Binding-site contacts:
Ligand atom C8 contacts residue ASN262 of chain 1.A at 4.0 Å.
Ligand atom C7 contacts residue ASN264 of chain 1.A at 3.2 Å.
Ligand atom C3 contacts residue ASN264 of chain 1.A at 3.8 Å.
Ligand atom O5 contacts residue ASN264 of chain 1.A at 2.4 Å (h-bond).
Ligand atom C4 contacts residue ASN264 of chain 1.A at 4.2 Å.
Ligand atom C1 contacts residue ASN264 of chain 1.A at 1.4 Å.
Ligand atom C2 contacts residue ASN264 of chain 1.A at 2.5 Å.
Ligand atom C8 contacts residue ASN264 of chain 1.A at 4.4 Å.
Ligand atom O7 contacts residue ASN264 of chain 1.A at 3.1 Å (h-bond).
Ligand atom C5 contacts residue ASN264 of chain 1.A at 3.7 Å.
Ligand atom N2 contacts residue ASN264 of chain 1.A at 2.9 Å (h-bond).

Sequence of chain 1.A:
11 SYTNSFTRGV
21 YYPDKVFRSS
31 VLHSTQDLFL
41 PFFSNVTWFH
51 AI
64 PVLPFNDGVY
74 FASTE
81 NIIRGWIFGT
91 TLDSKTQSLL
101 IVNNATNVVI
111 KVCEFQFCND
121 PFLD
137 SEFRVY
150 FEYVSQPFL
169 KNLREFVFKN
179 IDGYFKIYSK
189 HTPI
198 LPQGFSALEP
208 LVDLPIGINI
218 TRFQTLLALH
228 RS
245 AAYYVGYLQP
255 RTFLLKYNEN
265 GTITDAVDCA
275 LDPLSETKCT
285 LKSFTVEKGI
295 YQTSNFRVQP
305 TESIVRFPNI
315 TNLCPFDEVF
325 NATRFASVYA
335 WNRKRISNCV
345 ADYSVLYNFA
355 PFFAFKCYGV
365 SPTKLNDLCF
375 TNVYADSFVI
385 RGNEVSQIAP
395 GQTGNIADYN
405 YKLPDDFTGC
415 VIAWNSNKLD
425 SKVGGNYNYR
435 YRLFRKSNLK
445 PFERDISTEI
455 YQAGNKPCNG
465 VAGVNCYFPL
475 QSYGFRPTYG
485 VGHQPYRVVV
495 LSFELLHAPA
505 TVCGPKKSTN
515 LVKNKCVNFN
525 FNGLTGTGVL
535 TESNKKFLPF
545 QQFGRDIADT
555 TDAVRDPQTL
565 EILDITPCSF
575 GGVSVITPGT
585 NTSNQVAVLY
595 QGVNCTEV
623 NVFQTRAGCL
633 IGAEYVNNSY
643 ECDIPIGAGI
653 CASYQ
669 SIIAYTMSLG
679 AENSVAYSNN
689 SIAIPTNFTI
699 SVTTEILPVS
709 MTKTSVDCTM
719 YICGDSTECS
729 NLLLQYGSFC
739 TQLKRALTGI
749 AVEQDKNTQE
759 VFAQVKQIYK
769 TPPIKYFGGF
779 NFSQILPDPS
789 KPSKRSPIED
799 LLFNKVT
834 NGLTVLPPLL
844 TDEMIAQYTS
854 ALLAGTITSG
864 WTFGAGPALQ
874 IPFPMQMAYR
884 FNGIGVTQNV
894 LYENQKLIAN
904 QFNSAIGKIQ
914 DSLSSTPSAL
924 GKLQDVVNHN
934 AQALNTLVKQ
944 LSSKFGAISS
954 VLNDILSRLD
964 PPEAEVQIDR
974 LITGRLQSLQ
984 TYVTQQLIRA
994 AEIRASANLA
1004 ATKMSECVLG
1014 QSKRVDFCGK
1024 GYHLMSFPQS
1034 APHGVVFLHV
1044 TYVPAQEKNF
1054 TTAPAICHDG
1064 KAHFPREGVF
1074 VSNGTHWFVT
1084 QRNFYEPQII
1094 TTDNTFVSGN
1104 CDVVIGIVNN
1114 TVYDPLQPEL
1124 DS

This protein binds this small molecule.
Small molecule (SMILES): CC(=O)N[C@@H]1[C@@H](O)[C@H](O)[C@@H](CO)O[C@H]1O